A protein and the small-molecule ligand that binds it are described below.
Small molecule (SMILES): OC[C@H]1O[C@H](O)[C@H](O)[C@@H](O)[C@@H]1O

Sequence of chain 1.B:
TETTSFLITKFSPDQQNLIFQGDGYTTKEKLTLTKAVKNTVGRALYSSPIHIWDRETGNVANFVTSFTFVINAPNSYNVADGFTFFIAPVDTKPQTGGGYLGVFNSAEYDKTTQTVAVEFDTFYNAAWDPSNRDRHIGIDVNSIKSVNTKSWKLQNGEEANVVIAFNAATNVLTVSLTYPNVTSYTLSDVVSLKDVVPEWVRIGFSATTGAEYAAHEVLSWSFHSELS

Binding-site contacts:
Ligand atom C4 contacts residue PHE123 of chain 1.B at 4.0 Å (hydrophobic).
Ligand atom C1 contacts residue ALA217 of chain 1.B at 4.1 Å (hydrophobic).
Ligand atom O5 contacts residue GLY216 of chain 1.B at 4.1 Å.
Ligand atom C4 contacts residue ASP81 of chain 1.B at 3.3 Å.
Ligand atom C6 contacts residue ALA80 of chain 1.B at 3.5 Å (hydrophobic).
Ligand atom O3 contacts residue GLY99 of chain 1.B at 2.9 Å (h-bond).
Ligand atom O4 contacts residue PHE123 of chain 1.B at 3.1 Å.
Ligand atom O3 contacts residue ASN125 of chain 1.B at 4.1 Å.
Ligand atom C3 contacts residue GLY98 of chain 1.B at 4.4 Å.
Ligand atom O5 contacts residue GLU218 of chain 1.B at 4.4 Å.
Ligand atom C5 contacts residue ASP81 of chain 1.B at 4.0 Å.
Ligand atom O6 contacts residue GLU218 of chain 1.B at 3.1 Å (salt-bridge).
Ligand atom O3 contacts residue GLY98 of chain 1.B at 3.6 Å.
Ligand atom C6 contacts residue GLY216 of chain 1.B at 4.5 Å.
Ligand atom O5 contacts residue ALA217 of chain 1.B at 3.2 Å (h-bond).
Ligand atom C4 contacts residue ASN125 of chain 1.B at 4.0 Å.
Ligand atom C6 contacts residue ASP81 of chain 1.B at 3.5 Å.
Ligand atom O6 contacts residue GLY216 of chain 1.B at 3.2 Å.
Ligand atom O6 contacts residue ALA80 of chain 1.B at 3.4 Å.
Ligand atom O6 contacts residue ASP81 of chain 1.B at 2.9 Å (salt-bridge).
Ligand atom C6 contacts residue ALA217 of chain 1.B at 4.0 Å (hydrophobic).
Ligand atom O6 contacts residue ALA217 of chain 1.B at 3.0 Å (h-bond).
Ligand atom O4 contacts residue GLY98 of chain 1.B at 4.2 Å.
Ligand atom C4 contacts residue GLY99 of chain 1.B at 3.7 Å.
Ligand atom C5 contacts residue ALA217 of chain 1.B at 4.2 Å (hydrophobic).
Ligand atom C4 contacts residue GLY98 of chain 1.B at 4.2 Å.
Ligand atom O4 contacts residue ASP81 of chain 1.B at 2.6 Å (salt-bridge).
Ligand atom C3 contacts residue GLY99 of chain 1.B at 3.9 Å.
Ligand atom C5 contacts residue PHE123 of chain 1.B at 3.5 Å (hydrophobic).
Ligand atom O4 contacts residue ASN125 of chain 1.B at 2.9 Å (h-bond).
Ligand atom C3 contacts residue ASN125 of chain 1.B at 4.0 Å.
Ligand atom O6 contacts residue THR215 of chain 1.B at 4.4 Å.
Ligand atom C6 contacts residue GLU218 of chain 1.B at 3.9 Å.
Ligand atom C6 contacts residue PHE123 of chain 1.B at 3.6 Å (hydrophobic).
Ligand atom O4 contacts residue GLY99 of chain 1.B at 3.3 Å (h-bond).